Sequence of chain 1.B:
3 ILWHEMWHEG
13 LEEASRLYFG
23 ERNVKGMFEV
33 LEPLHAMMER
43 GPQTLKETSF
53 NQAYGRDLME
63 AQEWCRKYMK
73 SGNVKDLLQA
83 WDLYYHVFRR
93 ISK

Sequence of chain 1.A:
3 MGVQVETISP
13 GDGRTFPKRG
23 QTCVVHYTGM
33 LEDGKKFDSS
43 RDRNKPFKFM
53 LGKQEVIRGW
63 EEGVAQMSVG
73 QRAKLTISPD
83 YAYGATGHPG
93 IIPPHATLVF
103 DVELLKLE

Binding-site contacts:
Ligand atom C23 contacts residue PHE90 of chain 1.B at 3.6 Å (hydrophobic).
Ligand atom C8 contacts residue TYR85 of chain 1.A at 3.3 Å (hydrophobic).
Ligand atom C3 contacts residue TRP62 of chain 1.A at 3.4 Å (hydrophobic).
Ligand atom C5 contacts residue TYR29 of chain 1.A at 3.7 Å (hydrophobic).
Ligand atom O1 contacts residue TYR85 of chain 1.A at 3.4 Å (h-bond).
Ligand atom O3 contacts residue TYR85 of chain 1.A at 2.5 Å (h-bond).
Ligand atom O4 contacts residue PHE39 of chain 1.A at 3.5 Å.
Ligand atom C2 contacts residue TYR85 of chain 1.A at 3.4 Å (hydrophobic).
Ligand atom O6 contacts residue ASP40 of chain 1.A at 2.7 Å (salt-bridge).
Ligand atom O2 contacts residue VAL58 of chain 1.A at 3.2 Å.
Ligand atom C51 contacts residue SER17 of chain 1.B at 3.5 Å.
Ligand atom O11 contacts residue VAL58 of chain 1.A at 3.6 Å.
Ligand atom C1 contacts residue TYR85 of chain 1.A at 3.2 Å (hydrophobic).
Ligand atom O13 contacts residue GLN56 of chain 1.A at 2.8 Å (h-bond).
Ligand atom O5 contacts residue ASP40 of chain 1.A at 3.4 Å (salt-bridge).
Ligand atom C45 contacts residue LEU13 of chain 1.B at 3.6 Å (hydrophobic).
Ligand atom O10 contacts residue GLU57 of chain 1.A at 2.6 Å (salt-bridge).
Ligand atom O2 contacts residue ILE59 of chain 1.A at 2.9 Å (h-bond).
Ligand atom C28 contacts residue GLU57 of chain 1.A at 3.5 Å.
Ligand atom C50 contacts residue LEU80 of chain 1.B at 3.2 Å (hydrophobic).
Ligand atom C35 contacts residue TYR85 of chain 1.A at 3.3 Å (hydrophobic).
Ligand atom C41 contacts residue VAL58 of chain 1.A at 3.5 Å (hydrophobic).
Ligand atom C10 contacts residue ASP40 of chain 1.A at 3.5 Å.
Ligand atom O4 contacts residue TYR29 of chain 1.A at 3.4 Å.
Ligand atom C4 contacts residue TRP62 of chain 1.A at 3.7 Å (hydrophobic).
Ligand atom C45 contacts residue PHE90 of chain 1.B at 3.4 Å (hydrophobic).
Ligand atom C21 contacts residue TYR87 of chain 1.B at 3.5 Å (hydrophobic).
Ligand atom C24 contacts residue SER17 of chain 1.B at 3.6 Å.
Ligand atom C30 contacts residue GLU57 of chain 1.A at 3.3 Å.
Ligand atom C27 contacts residue SER17 of chain 1.B at 3.7 Å.
Ligand atom N7 contacts residue TYR85 of chain 1.A at 3.7 Å.
Ligand atom C22 contacts residue SER17 of chain 1.B at 3.7 Å.
Ligand atom C40 contacts residue GLN56 of chain 1.A at 3.6 Å.
Ligand atom C43 contacts residue PHE39 of chain 1.A at 3.7 Å (hydrophobic).
Ligand atom C49 contacts residue TYR85 of chain 1.A at 3.0 Å (hydrophobic).
Ligand atom O4 contacts residue ASP40 of chain 1.A at 3.1 Å (salt-bridge).
Ligand atom C4 contacts residue PHE49 of chain 1.A at 3.7 Å (hydrophobic).
Ligand atom C9 contacts residue ASP40 of chain 1.A at 3.7 Å.
Ligand atom O11 contacts residue PHE49 of chain 1.A at 3.5 Å.
Ligand atom O3 contacts residue PHE102 of chain 1.A at 3.6 Å.

This protein binds this small molecule.
Small molecule (SMILES): CO[C@H]1C[C@@H]2CC[C@@H](C)[C@@](O)(O2)C(=O)C(=O)N2CCCC[C@H]2C(=O)O[C@H]([C@H](C)C[C@@H]2CC[C@@H](O)[C@H](OC)C2)CC(=O)[C@H](C)/C=C(\C)[C@@H](O)[C@@H](OC)C(=O)[C@H](C)C[C@H](C)/C=C/C=CC=C1C